Sequence of chain 1.A:
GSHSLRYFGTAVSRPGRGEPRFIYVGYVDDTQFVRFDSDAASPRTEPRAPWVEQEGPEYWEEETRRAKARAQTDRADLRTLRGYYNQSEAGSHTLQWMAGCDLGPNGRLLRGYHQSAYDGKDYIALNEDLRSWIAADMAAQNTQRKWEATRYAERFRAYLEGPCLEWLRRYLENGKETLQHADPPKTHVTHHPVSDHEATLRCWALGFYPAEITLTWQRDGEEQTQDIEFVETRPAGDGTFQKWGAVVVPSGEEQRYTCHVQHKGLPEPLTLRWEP

Sequence of chain 1.E:
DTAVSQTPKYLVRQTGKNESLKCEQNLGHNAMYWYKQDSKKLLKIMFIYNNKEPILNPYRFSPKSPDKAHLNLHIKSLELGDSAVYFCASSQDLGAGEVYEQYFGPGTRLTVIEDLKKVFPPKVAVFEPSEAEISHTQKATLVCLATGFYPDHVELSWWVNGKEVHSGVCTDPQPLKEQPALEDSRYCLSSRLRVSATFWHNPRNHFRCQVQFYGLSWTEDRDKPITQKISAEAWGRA

Binding-site contacts:
Ligand atom OXT contacts residue LYS146 of chain 1.A at 4.1 Å.
Ligand atom N contacts residue GLU101 of chain 1.E at 3.0 Å (salt-bridge).
Ligand atom CG2 contacts residue TYR84 of chain 1.A at 3.9 Å (hydrophobic).
Ligand atom OXT contacts residue THR143 of chain 1.A at 2.8 Å (h-bond).
Ligand atom O contacts residue THR73 of chain 1.A at 3.4 Å (h-bond).
Ligand atom C contacts residue MYR1 of chain 1.T at 3.4 Å.
Ligand atom C contacts residue ASP96 of chain 1.E at 4.1 Å.
Ligand atom C contacts residue ASP77 of chain 1.A at 4.1 Å.
Ligand atom N contacts residue MYR1 of chain 1.T at 1.3 Å.
Ligand atom CB contacts residue ASP77 of chain 1.A at 3.9 Å.
Ligand atom C contacts residue TYR84 of chain 1.A at 4.1 Å (hydrophobic).
Ligand atom CB contacts residue ASP77 of chain 1.A at 4.1 Å.
Ligand atom CA contacts residue ASP77 of chain 1.A at 4.0 Å.
Ligand atom O contacts residue TRP147 of chain 1.A at 3.1 Å (h-bond).
Ligand atom CG2 contacts residue THR143 of chain 1.A at 3.1 Å.
Ligand atom CA contacts residue GLU101 of chain 1.E at 3.5 Å.
Ligand atom N contacts residue TYR152 of chain 1.A at 3.3 Å (h-bond).
Ligand atom C contacts residue THR143 of chain 1.A at 3.7 Å.
Ligand atom CG1 contacts residue ASP77 of chain 1.A at 4.0 Å.
Ligand atom CA contacts residue MYR1 of chain 1.T at 2.4 Å.
Ligand atom CG2 contacts residue LEU81 of chain 1.A at 4.0 Å (hydrophobic).
Ligand atom CG1 contacts residue TYR123 of chain 1.A at 4.0 Å (hydrophobic).
Ligand atom O contacts residue ASP96 of chain 1.E at 3.4 Å (salt-bridge).
Ligand atom N contacts residue TYR103 of chain 1.E at 3.8 Å.
Ligand atom O contacts residue TYR84 of chain 1.A at 3.8 Å.
Ligand atom N contacts residue ASP77 of chain 1.A at 3.3 Å (salt-bridge).
Ligand atom CB contacts residue THR143 of chain 1.A at 4.0 Å.
Ligand atom CA contacts residue TYR152 of chain 1.A at 4.1 Å (hydrophobic).
Ligand atom O contacts residue MYR1 of chain 1.T at 3.9 Å.
Ligand atom C contacts residue TRP147 of chain 1.A at 3.9 Å (hydrophobic).
Ligand atom N contacts residue ALA99 of chain 1.E at 4.0 Å.
Ligand atom CA contacts residue ASP96 of chain 1.E at 4.0 Å.
Ligand atom CG2 contacts residue TYR123 of chain 1.A at 3.5 Å (hydrophobic).
Ligand atom O contacts residue TRP147 of chain 1.A at 4.1 Å.
Ligand atom O contacts residue THR80 of chain 1.A at 4.1 Å.
Ligand atom CA contacts residue THR143 of chain 1.A at 3.8 Å.
Ligand atom OXT contacts residue TYR84 of chain 1.A at 3.6 Å (h-bond).
Ligand atom O contacts residue LYS146 of chain 1.A at 3.5 Å (salt-bridge).
Ligand atom CD1 contacts residue TYR123 of chain 1.A at 3.8 Å (hydrophobic).
Ligand atom CD1 contacts residue ASP77 of chain 1.A at 3.9 Å.

A protein and the small-molecule ligand that binds it are described below.
Small molecule (SMILES): CC[C@H](C)[C@H](NC(=O)[C@H](C)NC(=O)CNC(=O)CN)C(=O)O